Binding-site contacts:
Ligand atom C2 contacts residue VAL309 of chain 1.A at 4.4 Å (hydrophobic).
Ligand atom C4 contacts residue ASP97 of chain 1.A at 4.0 Å.
Ligand atom C7 contacts residue VAL140 of chain 1.A at 4.3 Å (hydrophobic).
Ligand atom C1 contacts residue VAL309 of chain 1.A at 4.0 Å (hydrophobic).
Ligand atom C5 contacts residue ASN148 of chain 1.A at 3.6 Å.
Ligand atom C3 contacts residue VAL309 of chain 1.A at 3.8 Å (hydrophobic).
Ligand atom O7 contacts residue ASN246 of chain 1.A at 4.2 Å.
Ligand atom C7 contacts residue ASN148 of chain 1.A at 3.6 Å.
Ligand atom C2 contacts residue ASN148 of chain 1.A at 2.5 Å.
Ligand atom O5 contacts residue VAL309 of chain 1.A at 4.2 Å.
Ligand atom C4 contacts residue VAL309 of chain 1.A at 4.0 Å (hydrophobic).
Ligand atom C1 contacts residue SER310 of chain 1.A at 3.9 Å.
Ligand atom O7 contacts residue ASN148 of chain 1.A at 3.8 Å.
Ligand atom C6 contacts residue NAG1 of chain 1.K at 3.6 Å.
Ligand atom C1 contacts residue ASN148 of chain 1.A at 1.4 Å.
Ligand atom C8 contacts residue VAL140 of chain 1.A at 4.0 Å (hydrophobic).
Ligand atom O7 contacts residue VAL140 of chain 1.A at 4.1 Å.
Ligand atom C8 contacts residue LEU147 of chain 1.A at 3.9 Å (hydrophobic).
Ligand atom O5 contacts residue NAG1 of chain 1.K at 3.5 Å.
Ligand atom O3 contacts residue CYS308 of chain 1.A at 3.3 Å (h-bond).
Ligand atom O5 contacts residue LYS138 of chain 1.A at 3.8 Å.
Ligand atom N2 contacts residue ASN148 of chain 1.A at 3.0 Å (h-bond).
Ligand atom O3 contacts residue ASP97 of chain 1.A at 4.1 Å.
Ligand atom C4 contacts residue ASN148 of chain 1.A at 4.2 Å.
Ligand atom O4 contacts residue VAL309 of chain 1.A at 4.2 Å.
Ligand atom C2 contacts residue SER310 of chain 1.A at 3.7 Å.
Ligand atom C5 contacts residue NAG1 of chain 1.K at 3.9 Å.
Ligand atom C7 contacts residue SER310 of chain 1.A at 3.7 Å.
Ligand atom C8 contacts residue SER310 of chain 1.A at 3.6 Å.
Ligand atom N2 contacts residue SER310 of chain 1.A at 2.8 Å (h-bond).
Ligand atom C5 contacts residue VAL309 of chain 1.A at 3.6 Å (hydrophobic).
Ligand atom C3 contacts residue SER310 of chain 1.A at 4.0 Å.
Ligand atom C1 contacts residue NAG1 of chain 1.K at 4.3 Å.
Ligand atom C7 contacts residue ASN246 of chain 1.A at 4.3 Å.
Ligand atom O6 contacts residue LYS138 of chain 1.A at 3.3 Å (salt-bridge).
Ligand atom O5 contacts residue ASN148 of chain 1.A at 2.3 Å (h-bond).
Ligand atom O7 contacts residue PRO98 of chain 1.A at 4.0 Å.
Ligand atom C8 contacts residue ASN246 of chain 1.A at 3.9 Å.
Ligand atom O6 contacts residue NAG1 of chain 1.K at 4.1 Å.
Ligand atom C3 contacts residue ASN148 of chain 1.A at 3.8 Å.

Sequence of chain 1.A:
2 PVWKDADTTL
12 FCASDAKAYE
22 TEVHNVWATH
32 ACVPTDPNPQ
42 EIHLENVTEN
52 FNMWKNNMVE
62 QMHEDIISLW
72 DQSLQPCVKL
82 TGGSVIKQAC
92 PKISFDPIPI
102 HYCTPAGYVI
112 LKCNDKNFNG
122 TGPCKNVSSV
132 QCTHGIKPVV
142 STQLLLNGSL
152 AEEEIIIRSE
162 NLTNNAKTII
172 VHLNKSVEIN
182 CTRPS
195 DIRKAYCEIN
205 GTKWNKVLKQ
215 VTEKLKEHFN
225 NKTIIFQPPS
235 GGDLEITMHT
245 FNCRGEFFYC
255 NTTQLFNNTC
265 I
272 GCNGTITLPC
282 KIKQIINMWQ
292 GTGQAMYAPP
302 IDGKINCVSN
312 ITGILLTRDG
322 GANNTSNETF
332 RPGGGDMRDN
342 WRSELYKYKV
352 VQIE

The small molecule below binds the protein below.
Small molecule (SMILES): CC(=O)N[C@@H]1[C@@H](O)[C@H](O)[C@@H](CO)O[C@H]1O